Binding-site contacts:
Ligand atom PB contacts residue MG1 of chain 1.C at 3.4 Å.
Ligand atom C4' contacts residue GLY386 of chain 1.B at 3.9 Å.
Ligand atom O5' contacts residue GLY388 of chain 1.B at 3.3 Å.
Ligand atom O1B contacts residue ARG384 of chain 1.B at 3.7 Å.
Ligand atom N3B contacts residue GLY386 of chain 1.B at 3.6 Å (h-bond).
Ligand atom O1A contacts residue SER391 of chain 1.B at 2.4 Å (h-bond).
Ligand atom O1B contacts residue GLY386 of chain 1.B at 3.8 Å.
Ligand atom O3A contacts residue GLY388 of chain 1.B at 3.0 Å (h-bond).
Ligand atom O1A contacts residue LYS389 of chain 1.B at 3.8 Å.
Ligand atom PG contacts residue MG1 of chain 1.C at 3.4 Å.
Ligand atom O3G contacts residue SER385 of chain 1.B at 3.4 Å.
Ligand atom O3G contacts residue LYS389 of chain 1.B at 3.3 Å (salt-bridge).
Ligand atom N6 contacts residue ALA112 of chain 1.B at 3.1 Å (h-bond).
Ligand atom O1B contacts residue SER387 of chain 1.B at 3.8 Å.
Ligand atom C5 contacts residue LEU365 of chain 1.B at 3.9 Å (hydrophobic).
Ligand atom C4 contacts residue LEU365 of chain 1.B at 3.3 Å (hydrophobic).
Ligand atom N3 contacts residue LEU365 of chain 1.B at 3.5 Å.
Ligand atom O1B contacts residue LYS389 of chain 1.B at 2.6 Å (salt-bridge).
Ligand atom O5' contacts residue SER391 of chain 1.B at 3.4 Å (h-bond).
Ligand atom PB contacts residue LYS389 of chain 1.B at 3.6 Å.
Ligand atom N1 contacts residue SER359 of chain 1.B at 3.7 Å.
Ligand atom PA contacts residue GLY388 of chain 1.B at 3.5 Å.
Ligand atom O2B contacts residue MG1 of chain 1.C at 2.2 Å.
Ligand atom O1B contacts residue GLY388 of chain 1.B at 3.7 Å.
Ligand atom O1A contacts residue GLY388 of chain 1.B at 3.2 Å.
Ligand atom C1' contacts residue LEU365 of chain 1.B at 3.6 Å (hydrophobic).
Ligand atom O1A contacts residue SER390 of chain 1.B at 3.5 Å (h-bond).
Ligand atom PA contacts residue SER391 of chain 1.B at 3.4 Å.
Ligand atom C2 contacts residue SER359 of chain 1.B at 3.9 Å.
Ligand atom O1G contacts residue GLN430 of chain 1.B at 3.5 Å (h-bond).
Ligand atom O4' contacts residue LEU365 of chain 1.B at 3.7 Å.
Ligand atom O1G contacts residue MG1 of chain 1.C at 2.2 Å.
Ligand atom O3A contacts residue LYS389 of chain 1.B at 3.6 Å (salt-bridge).
Ligand atom O2B contacts residue SER390 of chain 1.B at 3.0 Å (h-bond).
Ligand atom N3B contacts residue MG1 of chain 1.C at 3.6 Å.
Ligand atom O2G contacts residue SER385 of chain 1.B at 3.9 Å.
Ligand atom N9 contacts residue LEU365 of chain 1.B at 3.4 Å.
Ligand atom N3 contacts residue LYS363 of chain 1.B at 3.8 Å.
Ligand atom O2B contacts residue LYS389 of chain 1.B at 3.8 Å.
Ligand atom C5' contacts residue GLY386 of chain 1.B at 3.7 Å.

This small molecule binds to this protein.
Small molecule (SMILES): Nc1ncnc2c1ncn2[C@@H]1O[C@H](CO[P](=O)(O)O[P](=O)(O)NP(=O)(O)O)[C@@H](O)[C@H]1O

Sequence of chain 1.B:
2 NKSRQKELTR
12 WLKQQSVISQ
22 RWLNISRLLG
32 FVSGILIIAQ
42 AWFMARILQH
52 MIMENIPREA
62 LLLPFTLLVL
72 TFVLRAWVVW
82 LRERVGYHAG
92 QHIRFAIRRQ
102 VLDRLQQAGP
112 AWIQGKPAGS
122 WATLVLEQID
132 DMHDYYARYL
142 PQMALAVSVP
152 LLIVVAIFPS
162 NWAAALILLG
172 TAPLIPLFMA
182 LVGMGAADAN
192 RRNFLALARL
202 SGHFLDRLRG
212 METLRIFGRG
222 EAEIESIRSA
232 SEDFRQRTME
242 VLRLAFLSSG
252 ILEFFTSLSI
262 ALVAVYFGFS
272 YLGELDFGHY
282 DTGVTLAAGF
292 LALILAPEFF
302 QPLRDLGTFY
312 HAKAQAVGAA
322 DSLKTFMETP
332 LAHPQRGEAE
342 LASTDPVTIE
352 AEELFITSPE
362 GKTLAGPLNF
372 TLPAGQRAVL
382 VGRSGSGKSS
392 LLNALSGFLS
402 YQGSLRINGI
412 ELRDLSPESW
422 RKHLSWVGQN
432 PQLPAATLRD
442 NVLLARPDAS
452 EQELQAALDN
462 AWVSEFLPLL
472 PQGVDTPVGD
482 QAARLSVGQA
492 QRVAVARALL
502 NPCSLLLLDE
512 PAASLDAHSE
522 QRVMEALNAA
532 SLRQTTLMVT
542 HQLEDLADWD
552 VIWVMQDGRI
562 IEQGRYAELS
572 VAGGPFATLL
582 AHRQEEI